This protein binds this small molecule.
Small molecule (SMILES): CC(=O)N[C@@H]1[C@@H](O)[C@H](O)[C@@H](CO)O[C@H]1O

Binding-site contacts:
Ligand atom C3 contacts residue ASN154 of chain 2.B at 3.9 Å.
Ligand atom N2 contacts residue GLY150 of chain 2.B at 4.1 Å.
Ligand atom C1 contacts residue ASN154 of chain 2.B at 1.4 Å.
Ligand atom C6 contacts residue ASN154 of chain 2.B at 4.5 Å.
Ligand atom C4 contacts residue ASN154 of chain 2.B at 4.2 Å.
Ligand atom O7 contacts residue THR156 of chain 2.B at 4.2 Å.
Ligand atom O5 contacts residue ASN154 of chain 2.B at 2.3 Å (h-bond).
Ligand atom C2 contacts residue ASN154 of chain 2.B at 2.5 Å.
Ligand atom C7 contacts residue ALA147 of chain 2.B at 4.2 Å (hydrophobic).
Ligand atom C8 contacts residue SER151 of chain 2.B at 3.7 Å.
Ligand atom O7 contacts residue GLY150 of chain 2.B at 4.4 Å.
Ligand atom N2 contacts residue ASN154 of chain 2.B at 3.1 Å (h-bond).
Ligand atom C8 contacts residue ALA147 of chain 2.B at 2.9 Å (hydrophobic).
Ligand atom C1 contacts residue GLY150 of chain 2.B at 3.9 Å.
Ligand atom C8 contacts residue GLY150 of chain 2.B at 4.0 Å.
Ligand atom C7 contacts residue GLY150 of chain 2.B at 4.0 Å.
Ligand atom C7 contacts residue ASN154 of chain 2.B at 3.4 Å.
Ligand atom C5 contacts residue ASN154 of chain 2.B at 3.6 Å.
Ligand atom O7 contacts residue ASN154 of chain 2.B at 3.2 Å (h-bond).
Ligand atom O7 contacts residue SER151 of chain 2.B at 4.4 Å.
Ligand atom C7 contacts residue SER151 of chain 2.B at 4.1 Å.

Sequence of chain 2.B:
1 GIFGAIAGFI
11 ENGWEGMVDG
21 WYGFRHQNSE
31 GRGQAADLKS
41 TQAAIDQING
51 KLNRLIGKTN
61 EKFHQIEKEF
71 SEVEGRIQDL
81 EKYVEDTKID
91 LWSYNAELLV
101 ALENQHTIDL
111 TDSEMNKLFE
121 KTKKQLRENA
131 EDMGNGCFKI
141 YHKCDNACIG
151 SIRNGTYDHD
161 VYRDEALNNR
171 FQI